Binding-site contacts:
Ligand atom C06 contacts residue ASP245 of chain 2.A at 3.8 Å.
Ligand atom C04 contacts residue ASP245 of chain 2.A at 4.0 Å.
Ligand atom C06 contacts residue SER214 of chain 1.A at 4.2 Å.
Ligand atom C07 contacts residue SER214 of chain 1.A at 3.5 Å.
Ligand atom N05 contacts residue ASP245 of chain 2.A at 4.1 Å.
Ligand atom C06 contacts residue ASP213 of chain 1.A at 3.8 Å.
Ligand atom C07 contacts residue ASN211 of chain 1.A at 3.0 Å.
Ligand atom N05 contacts residue ASN211 of chain 1.A at 3.9 Å.
Ligand atom N01 contacts residue ASP245 of chain 2.A at 4.3 Å.
Ligand atom N01 contacts residue ASN249 of chain 2.A at 3.9 Å.
Ligand atom C02 contacts residue ASP245 of chain 2.A at 4.4 Å.
Ligand atom C09 contacts residue ASN211 of chain 1.A at 3.8 Å.
Ligand atom C07 contacts residue ASP213 of chain 1.A at 3.5 Å.
Ligand atom C08 contacts residue SER214 of chain 1.A at 4.1 Å.
Ligand atom C06 contacts residue ASN211 of chain 1.A at 3.5 Å.
Ligand atom C07 contacts residue LEU212 of chain 1.A at 4.0 Å (hydrophobic).
Ligand atom C06 contacts residue LEU212 of chain 1.A at 3.8 Å (hydrophobic).
Ligand atom C08 contacts residue ASN211 of chain 1.A at 3.3 Å.
Ligand atom O03 contacts residue ASN211 of chain 1.A at 4.1 Å.
Ligand atom O03 contacts residue LEU212 of chain 1.A at 4.0 Å.

Sequence of chain 2.A:
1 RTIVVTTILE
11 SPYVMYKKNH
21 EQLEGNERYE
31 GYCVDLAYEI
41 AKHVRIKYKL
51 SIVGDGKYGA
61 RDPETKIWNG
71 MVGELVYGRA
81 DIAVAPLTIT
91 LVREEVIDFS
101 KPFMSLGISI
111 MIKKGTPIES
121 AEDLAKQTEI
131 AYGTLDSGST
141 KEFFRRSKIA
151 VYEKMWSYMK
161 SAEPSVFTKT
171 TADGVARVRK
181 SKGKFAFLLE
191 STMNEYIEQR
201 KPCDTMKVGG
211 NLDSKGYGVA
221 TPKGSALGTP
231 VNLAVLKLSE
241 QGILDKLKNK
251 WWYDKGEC

The small molecule below binds the protein below.
Small molecule (SMILES): NC(=O)CN1CCCC1=O

Sequence of chain 1.A:
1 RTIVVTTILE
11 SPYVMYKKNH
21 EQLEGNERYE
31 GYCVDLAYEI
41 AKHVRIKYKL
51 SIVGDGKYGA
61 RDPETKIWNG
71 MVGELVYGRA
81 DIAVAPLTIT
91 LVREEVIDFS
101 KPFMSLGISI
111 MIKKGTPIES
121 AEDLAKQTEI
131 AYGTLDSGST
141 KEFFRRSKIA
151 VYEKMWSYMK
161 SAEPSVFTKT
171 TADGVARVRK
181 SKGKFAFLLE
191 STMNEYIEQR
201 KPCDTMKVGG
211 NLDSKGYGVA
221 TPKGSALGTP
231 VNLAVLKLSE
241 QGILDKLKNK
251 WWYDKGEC